Binding-site contacts:
Ligand atom O7 contacts residue ASN283 of chain 1.B at 3.8 Å.
Ligand atom C2 contacts residue ASN283 of chain 1.B at 2.4 Å.
Ligand atom C3 contacts residue ASN283 of chain 1.B at 3.8 Å.
Ligand atom C5 contacts residue ILE281 of chain 1.B at 4.0 Å (hydrophobic).
Ligand atom C7 contacts residue THR312 of chain 1.B at 4.2 Å.
Ligand atom C1 contacts residue ASN283 of chain 1.B at 1.5 Å.
Ligand atom N2 contacts residue SER311 of chain 1.B at 4.4 Å.
Ligand atom O6 contacts residue ARG558 of chain 1.B at 4.1 Å.
Ligand atom C1 contacts residue ILE281 of chain 1.B at 3.9 Å (hydrophobic).
Ligand atom C7 contacts residue ASN283 of chain 1.B at 3.4 Å.
Ligand atom C6 contacts residue ILE281 of chain 1.B at 4.4 Å (hydrophobic).
Ligand atom C8 contacts residue MET310 of chain 1.B at 4.1 Å (hydrophobic).
Ligand atom C7 contacts residue SER311 of chain 1.B at 3.6 Å.
Ligand atom O5 contacts residue ILE281 of chain 1.B at 3.4 Å.
Ligand atom C4 contacts residue ASN283 of chain 1.B at 4.3 Å.
Ligand atom C8 contacts residue ASN283 of chain 1.B at 4.3 Å.
Ligand atom C5 contacts residue ASN283 of chain 1.B at 3.7 Å.
Ligand atom O7 contacts residue THR312 of chain 1.B at 3.5 Å.
Ligand atom C8 contacts residue SER311 of chain 1.B at 3.3 Å.
Ligand atom N2 contacts residue ASN283 of chain 1.B at 2.8 Å (h-bond).
Ligand atom O5 contacts residue ASN283 of chain 1.B at 2.4 Å (h-bond).
Ligand atom C8 contacts residue THR312 of chain 1.B at 4.0 Å.
Ligand atom O7 contacts residue SER311 of chain 1.B at 3.6 Å.

This protein binds this small molecule.
Small molecule (SMILES): CC(=O)N[C@H]1[C@H](O[C@H]2[C@H](O)[C@@H](NC(C)=O)CO[C@@H]2CO)O[C@H](CO)[C@@H](O)[C@@H]1O

Sequence of chain 1.B:
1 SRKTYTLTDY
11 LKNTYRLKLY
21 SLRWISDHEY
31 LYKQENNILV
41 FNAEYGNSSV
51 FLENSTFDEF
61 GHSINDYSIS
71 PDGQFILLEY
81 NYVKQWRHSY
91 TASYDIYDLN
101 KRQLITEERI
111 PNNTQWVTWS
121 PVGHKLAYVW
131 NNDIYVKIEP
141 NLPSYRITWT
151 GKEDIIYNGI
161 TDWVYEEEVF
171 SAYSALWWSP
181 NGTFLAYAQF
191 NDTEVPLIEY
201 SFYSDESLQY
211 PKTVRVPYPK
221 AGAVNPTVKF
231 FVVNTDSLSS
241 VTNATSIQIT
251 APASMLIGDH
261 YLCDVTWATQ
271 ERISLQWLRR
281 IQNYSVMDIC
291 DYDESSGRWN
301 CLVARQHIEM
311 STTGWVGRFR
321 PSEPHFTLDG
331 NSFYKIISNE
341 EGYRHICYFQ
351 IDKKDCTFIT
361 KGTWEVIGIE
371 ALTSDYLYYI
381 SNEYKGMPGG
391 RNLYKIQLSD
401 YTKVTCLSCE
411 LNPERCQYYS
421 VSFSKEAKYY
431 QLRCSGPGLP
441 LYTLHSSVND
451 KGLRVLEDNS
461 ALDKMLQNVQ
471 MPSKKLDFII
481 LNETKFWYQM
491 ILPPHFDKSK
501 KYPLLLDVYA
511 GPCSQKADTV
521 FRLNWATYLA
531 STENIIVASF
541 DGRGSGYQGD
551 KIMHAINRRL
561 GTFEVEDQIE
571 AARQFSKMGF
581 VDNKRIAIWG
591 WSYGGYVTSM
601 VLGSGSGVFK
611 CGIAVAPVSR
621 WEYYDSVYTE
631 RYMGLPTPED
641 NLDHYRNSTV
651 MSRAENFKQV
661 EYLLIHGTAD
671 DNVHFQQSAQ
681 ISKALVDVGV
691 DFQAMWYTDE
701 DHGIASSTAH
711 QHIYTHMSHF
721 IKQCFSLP